Sequence of chain 1.J:
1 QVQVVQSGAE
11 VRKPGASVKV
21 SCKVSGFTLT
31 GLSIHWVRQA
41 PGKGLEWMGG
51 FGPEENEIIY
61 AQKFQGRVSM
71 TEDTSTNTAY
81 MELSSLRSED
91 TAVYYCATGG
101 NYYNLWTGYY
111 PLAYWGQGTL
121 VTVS

Sequence of chain 1.F:
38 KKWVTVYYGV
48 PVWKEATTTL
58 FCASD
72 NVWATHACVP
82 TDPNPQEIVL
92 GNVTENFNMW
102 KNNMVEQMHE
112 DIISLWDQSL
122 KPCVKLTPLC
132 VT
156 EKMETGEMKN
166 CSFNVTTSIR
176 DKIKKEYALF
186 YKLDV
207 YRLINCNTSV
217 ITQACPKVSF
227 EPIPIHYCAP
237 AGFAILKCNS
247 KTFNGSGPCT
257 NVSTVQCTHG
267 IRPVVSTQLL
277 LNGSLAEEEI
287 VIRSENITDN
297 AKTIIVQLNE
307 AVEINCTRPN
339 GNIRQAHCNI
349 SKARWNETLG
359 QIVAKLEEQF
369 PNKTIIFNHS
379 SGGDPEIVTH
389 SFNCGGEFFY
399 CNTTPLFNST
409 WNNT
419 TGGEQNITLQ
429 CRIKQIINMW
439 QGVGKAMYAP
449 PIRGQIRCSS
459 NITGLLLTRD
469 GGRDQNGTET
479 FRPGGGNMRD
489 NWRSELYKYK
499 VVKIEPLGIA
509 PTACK

Binding-site contacts:
Ligand atom O3 contacts residue ASN101 of chain 1.J at 3.6 Å (h-bond).
Ligand atom C1 contacts residue ASN213 of chain 1.F at 1.4 Å.
Ligand atom O7 contacts residue ASN213 of chain 1.F at 4.0 Å.
Ligand atom C4 contacts residue ASN213 of chain 1.F at 4.1 Å.
Ligand atom O6 contacts residue CYS212 of chain 1.F at 4.1 Å.
Ligand atom C5 contacts residue ASN211 of chain 1.F at 3.9 Å.
Ligand atom C6 contacts residue ASN211 of chain 1.F at 3.0 Å.
Ligand atom C6 contacts residue GLN54 of chain 1.K at 4.0 Å.
Ligand atom C1 contacts residue CYS212 of chain 1.F at 3.6 Å (hydrophobic).
Ligand atom C8 contacts residue ASN101 of chain 1.J at 3.0 Å.
Ligand atom O3 contacts residue TYR102 of chain 1.J at 3.1 Å.
Ligand atom O4 contacts residue ARG175 of chain 1.F at 3.3 Å.
Ligand atom C6 contacts residue ILE174 of chain 1.F at 3.2 Å (hydrophobic).
Ligand atom C4 contacts residue TYR102 of chain 1.J at 3.8 Å (hydrophobic).
Ligand atom C3 contacts residue ASN213 of chain 1.F at 3.7 Å.
Ligand atom C5 contacts residue ASN213 of chain 1.F at 3.6 Å.
Ligand atom O7 contacts residue GLY100 of chain 1.J at 4.1 Å.
Ligand atom C7 contacts residue ASN101 of chain 1.J at 3.5 Å.
Ligand atom C1 contacts residue ARG175 of chain 1.F at 3.8 Å.
Ligand atom N2 contacts residue ASN101 of chain 1.J at 3.7 Å.
Ligand atom O7 contacts residue TYR102 of chain 1.J at 3.6 Å.
Ligand atom C2 contacts residue TYR102 of chain 1.J at 4.0 Å (hydrophobic).
Ligand atom O4 contacts residue PHE50 of chain 1.K at 3.0 Å.
Ligand atom O7 contacts residue ASN101 of chain 1.J at 3.1 Å.
Ligand atom O5 contacts residue ARG175 of chain 1.F at 4.1 Å.
Ligand atom C2 contacts residue ASN101 of chain 1.J at 4.0 Å.
Ligand atom O6 contacts residue ASN211 of chain 1.F at 3.5 Å (h-bond).
Ligand atom O6 contacts residue ARG55 of chain 1.K at 4.0 Å.
Ligand atom O5 contacts residue CYS212 of chain 1.F at 3.1 Å (h-bond).
Ligand atom C2 contacts residue ASN213 of chain 1.F at 2.3 Å.
Ligand atom C5 contacts residue ILE174 of chain 1.F at 3.4 Å (hydrophobic).
Ligand atom C8 contacts residue ASN213 of chain 1.F at 3.5 Å.
Ligand atom O6 contacts residue ILE174 of chain 1.F at 3.7 Å.
Ligand atom O6 contacts residue GLN54 of chain 1.K at 3.4 Å (h-bond).
Ligand atom O5 contacts residue ILE174 of chain 1.F at 3.8 Å.
Ligand atom O5 contacts residue ASN213 of chain 1.F at 2.3 Å (h-bond).
Ligand atom N2 contacts residue ASN213 of chain 1.F at 2.8 Å (h-bond).
Ligand atom O6 contacts residue PHE50 of chain 1.K at 3.2 Å.
Ligand atom C3 contacts residue TYR102 of chain 1.J at 3.8 Å (hydrophobic).
Ligand atom C7 contacts residue ASN213 of chain 1.F at 3.2 Å.

The protein below binds the small molecule below.
Small molecule (SMILES): CC(=O)N[C@H]1[C@H](O[C@H]2[C@H](O)[C@@H](NC(C)=O)CO[C@@H]2CO)O[C@H](CO)[C@@H](O)[C@@H]1O

Sequence of chain 1.K:
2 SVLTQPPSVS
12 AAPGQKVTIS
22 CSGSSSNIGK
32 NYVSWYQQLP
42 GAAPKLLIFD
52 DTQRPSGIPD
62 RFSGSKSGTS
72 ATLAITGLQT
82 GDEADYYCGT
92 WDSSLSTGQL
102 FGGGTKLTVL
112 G